Binding-site contacts:
Ligand atom C7 contacts residue SER24 of chain 1.A at 3.8 Å.
Ligand atom C8 contacts residue ARG25 of chain 1.A at 4.2 Å.
Ligand atom N2 contacts residue ASN42 of chain 1.A at 3.1 Å (h-bond).
Ligand atom O5 contacts residue ASN42 of chain 1.A at 2.3 Å (h-bond).
Ligand atom O7 contacts residue ARG25 of chain 1.A at 4.3 Å.
Ligand atom N2 contacts residue ARG25 of chain 1.A at 4.2 Å.
Ligand atom C7 contacts residue ARG25 of chain 1.A at 4.4 Å.
Ligand atom O7 contacts residue ASN42 of chain 1.A at 3.9 Å.
Ligand atom C8 contacts residue SER24 of chain 1.A at 3.7 Å.
Ligand atom C2 contacts residue SER24 of chain 1.A at 3.7 Å.
Ligand atom C3 contacts residue SER24 of chain 1.A at 4.0 Å.
Ligand atom C1 contacts residue ASN42 of chain 1.A at 1.4 Å.
Ligand atom C1 contacts residue SER24 of chain 1.A at 3.8 Å.
Ligand atom O6 contacts residue ASN42 of chain 1.A at 4.4 Å.
Ligand atom C4 contacts residue ASN42 of chain 1.A at 4.2 Å.
Ligand atom C2 contacts residue ASN42 of chain 1.A at 2.5 Å.
Ligand atom C7 contacts residue ASN42 of chain 1.A at 3.7 Å.
Ligand atom N2 contacts residue SER24 of chain 1.A at 2.9 Å (h-bond).
Ligand atom C5 contacts residue ASN42 of chain 1.A at 3.6 Å.
Ligand atom C3 contacts residue ASN42 of chain 1.A at 3.8 Å.
Ligand atom C8 contacts residue TRP23 of chain 1.A at 3.4 Å (hydrophobic).
Ligand atom C1 contacts residue ARG25 of chain 1.A at 4.4 Å.

Sequence of chain 1.A:
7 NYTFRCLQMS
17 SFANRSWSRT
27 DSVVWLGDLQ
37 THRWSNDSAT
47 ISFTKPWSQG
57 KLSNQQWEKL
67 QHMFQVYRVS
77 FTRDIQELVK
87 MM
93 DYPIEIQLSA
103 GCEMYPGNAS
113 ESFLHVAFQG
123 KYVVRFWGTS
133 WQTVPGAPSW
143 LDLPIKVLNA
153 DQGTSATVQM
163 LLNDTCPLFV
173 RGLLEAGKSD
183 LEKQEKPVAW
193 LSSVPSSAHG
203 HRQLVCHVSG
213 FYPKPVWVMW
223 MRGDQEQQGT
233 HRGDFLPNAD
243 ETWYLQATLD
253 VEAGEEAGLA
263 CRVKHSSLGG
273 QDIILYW

The protein below binds the small molecule below.
Small molecule (SMILES): CC(=O)N[C@@H]1[C@@H](O)[C@H](O)[C@@H](CO)O[C@H]1O